Binding-site contacts:
Ligand atom O5 contacts residue ASN315 of chain 1.A at 2.4 Å (h-bond).
Ligand atom C5 contacts residue ASN315 of chain 1.A at 3.7 Å.
Ligand atom O7 contacts residue GLN564 of chain 1.A at 2.9 Å (h-bond).
Ligand atom N2 contacts residue GLN564 of chain 1.A at 3.8 Å.
Ligand atom C8 contacts residue ASN315 of chain 1.A at 4.0 Å.
Ligand atom C7 contacts residue ASN315 of chain 1.A at 3.7 Å.
Ligand atom C2 contacts residue GLN564 of chain 1.A at 3.4 Å.
Ligand atom O6 contacts residue ASN315 of chain 1.A at 4.5 Å.
Ligand atom O5 contacts residue GLN564 of chain 1.A at 4.2 Å.
Ligand atom C7 contacts residue GLN564 of chain 1.A at 3.7 Å.
Ligand atom C1 contacts residue ASN315 of chain 1.A at 1.4 Å.
Ligand atom C4 contacts residue ASN315 of chain 1.A at 4.2 Å.
Ligand atom N2 contacts residue ASN315 of chain 1.A at 2.8 Å (h-bond).
Ligand atom C1 contacts residue GLN564 of chain 1.A at 3.9 Å.
Ligand atom C2 contacts residue ASN315 of chain 1.A at 2.5 Å.
Ligand atom C3 contacts residue ASN315 of chain 1.A at 3.8 Å.
Ligand atom C8 contacts residue GLN564 of chain 1.A at 4.2 Å.

Sequence of chain 1.A:
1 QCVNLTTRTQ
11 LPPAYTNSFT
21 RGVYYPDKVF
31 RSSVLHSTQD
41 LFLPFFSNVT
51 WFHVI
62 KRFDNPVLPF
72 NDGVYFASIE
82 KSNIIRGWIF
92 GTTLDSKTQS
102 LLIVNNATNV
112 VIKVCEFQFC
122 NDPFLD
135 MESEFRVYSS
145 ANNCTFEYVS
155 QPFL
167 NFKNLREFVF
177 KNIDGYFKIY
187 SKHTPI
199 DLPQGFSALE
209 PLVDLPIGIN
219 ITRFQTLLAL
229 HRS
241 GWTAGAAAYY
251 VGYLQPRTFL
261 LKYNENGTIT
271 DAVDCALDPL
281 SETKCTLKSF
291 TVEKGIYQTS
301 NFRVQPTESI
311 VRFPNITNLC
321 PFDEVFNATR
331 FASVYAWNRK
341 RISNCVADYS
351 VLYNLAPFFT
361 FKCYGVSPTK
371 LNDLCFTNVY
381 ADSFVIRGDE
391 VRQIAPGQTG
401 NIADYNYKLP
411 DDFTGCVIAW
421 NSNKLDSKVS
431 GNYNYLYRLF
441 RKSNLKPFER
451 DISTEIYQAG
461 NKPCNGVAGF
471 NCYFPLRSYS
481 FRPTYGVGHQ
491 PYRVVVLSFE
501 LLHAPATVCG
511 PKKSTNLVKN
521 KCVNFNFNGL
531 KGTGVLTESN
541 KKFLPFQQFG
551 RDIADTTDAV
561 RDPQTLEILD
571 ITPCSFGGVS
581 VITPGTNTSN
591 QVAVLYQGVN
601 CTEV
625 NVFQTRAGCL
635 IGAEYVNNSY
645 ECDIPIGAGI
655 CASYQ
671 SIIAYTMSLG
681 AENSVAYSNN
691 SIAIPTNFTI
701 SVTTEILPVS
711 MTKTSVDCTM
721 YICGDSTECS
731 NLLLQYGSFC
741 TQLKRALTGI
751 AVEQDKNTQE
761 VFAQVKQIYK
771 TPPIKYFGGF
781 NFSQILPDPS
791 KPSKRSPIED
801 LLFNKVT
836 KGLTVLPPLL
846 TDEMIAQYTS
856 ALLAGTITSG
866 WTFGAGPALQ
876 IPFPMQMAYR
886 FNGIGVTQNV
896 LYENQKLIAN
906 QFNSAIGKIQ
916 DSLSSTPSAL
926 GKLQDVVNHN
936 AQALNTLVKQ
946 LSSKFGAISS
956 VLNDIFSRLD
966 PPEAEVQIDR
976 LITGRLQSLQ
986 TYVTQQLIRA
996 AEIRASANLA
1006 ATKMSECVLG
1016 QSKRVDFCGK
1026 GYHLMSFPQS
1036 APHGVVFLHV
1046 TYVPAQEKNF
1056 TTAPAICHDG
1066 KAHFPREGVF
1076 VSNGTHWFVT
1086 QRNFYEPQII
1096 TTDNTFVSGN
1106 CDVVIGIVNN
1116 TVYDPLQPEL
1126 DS

A protein and the small-molecule ligand that binds it are described below.
Small molecule (SMILES): CC(=O)N[C@@H]1[C@@H](O)[C@H](O)[C@@H](CO)O[C@H]1O